A small-molecule ligand and the protein it binds are described below.
Small molecule (SMILES): C/C(=C/C=C/[C@@H](C)C(=O)O)[C@H]1CN[C@H](C(=O)O)[C@H]1CC(=O)O

Sequence of chain 1.D:
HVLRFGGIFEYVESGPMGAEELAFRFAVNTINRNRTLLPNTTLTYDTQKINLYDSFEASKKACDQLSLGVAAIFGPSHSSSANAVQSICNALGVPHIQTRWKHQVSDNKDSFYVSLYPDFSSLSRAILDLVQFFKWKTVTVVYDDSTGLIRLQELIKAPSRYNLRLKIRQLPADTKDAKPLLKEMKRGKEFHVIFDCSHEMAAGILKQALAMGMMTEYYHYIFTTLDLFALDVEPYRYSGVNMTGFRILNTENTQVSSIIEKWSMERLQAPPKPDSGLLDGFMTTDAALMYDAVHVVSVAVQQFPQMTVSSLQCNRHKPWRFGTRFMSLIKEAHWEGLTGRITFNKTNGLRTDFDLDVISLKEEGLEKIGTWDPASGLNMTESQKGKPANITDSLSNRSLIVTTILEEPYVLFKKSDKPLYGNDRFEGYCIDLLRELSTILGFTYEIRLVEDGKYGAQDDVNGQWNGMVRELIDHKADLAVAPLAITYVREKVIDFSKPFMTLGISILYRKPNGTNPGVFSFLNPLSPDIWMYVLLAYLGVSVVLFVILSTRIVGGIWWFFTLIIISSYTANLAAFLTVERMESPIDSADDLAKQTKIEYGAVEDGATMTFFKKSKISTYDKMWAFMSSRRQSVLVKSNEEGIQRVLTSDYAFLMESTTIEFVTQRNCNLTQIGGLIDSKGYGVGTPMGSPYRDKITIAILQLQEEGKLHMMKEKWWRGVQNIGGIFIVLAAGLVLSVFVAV

Binding-site contacts:
Ligand atom CAB contacts residue TYR455 of chain 1.D at 3.4 Å (hydrophobic).
Ligand atom O contacts residue PRO483 of chain 1.D at 3.0 Å (h-bond).
Ligand atom OE1 contacts residue VAL652 of chain 1.D at 3.5 Å.
Ligand atom CAS contacts residue GLU653 of chain 1.D at 3.7 Å.
Ligand atom CAA contacts residue VAL652 of chain 1.D at 3.8 Å (hydrophobic).
Ligand atom OAG contacts residue ASP654 of chain 1.D at 3.1 Å (salt-bridge).
Ligand atom CAQ contacts residue GLY456 of chain 1.D at 3.4 Å.
Ligand atom CAB contacts residue GLY456 of chain 1.D at 3.6 Å.
Ligand atom O contacts residue ALA485 of chain 1.D at 3.1 Å (h-bond).
Ligand atom CAQ contacts residue ASP654 of chain 1.D at 3.1 Å.
Ligand atom OAD contacts residue ALA457 of chain 1.D at 3.3 Å.
Ligand atom CAI contacts residue ASP654 of chain 1.D at 3.5 Å.
Ligand atom CAK contacts residue ARG490 of chain 1.D at 3.3 Å.
Ligand atom CAQ contacts residue ALA457 of chain 1.D at 3.7 Å (hydrophobic).
Ligand atom CAB contacts residue GLU653 of chain 1.D at 3.5 Å.
Ligand atom CAJ contacts residue GLU653 of chain 1.D at 3.3 Å.
Ligand atom OXT contacts residue PRO483 of chain 1.D at 3.1 Å (h-bond).
Ligand atom OAG contacts residue ALA457 of chain 1.D at 3.4 Å.
Ligand atom CAT contacts residue TYR455 of chain 1.D at 3.7 Å (hydrophobic).
Ligand atom CAK contacts residue TYR455 of chain 1.D at 3.6 Å (hydrophobic).
Ligand atom CAL contacts residue TYR455 of chain 1.D at 3.7 Å (hydrophobic).
Ligand atom CAI contacts residue TYR455 of chain 1.D at 3.5 Å (hydrophobic).
Ligand atom OE2 contacts residue ASP654 of chain 1.D at 3.4 Å (salt-bridge).
Ligand atom OE2 contacts residue THR657 of chain 1.D at 3.8 Å.
Ligand atom OAD contacts residue ARG490 of chain 1.D at 3.8 Å.
Ligand atom O contacts residue LEU484 of chain 1.D at 3.5 Å.
Ligand atom CAB contacts residue LYS454 of chain 1.D at 3.7 Å.
Ligand atom C contacts residue PRO483 of chain 1.D at 3.2 Å (hydrophobic).
Ligand atom OAD contacts residue ASP654 of chain 1.D at 3.3 Å (salt-bridge).
Ligand atom CAJ contacts residue TYR455 of chain 1.D at 3.7 Å (hydrophobic).
Ligand atom CD contacts residue THR657 of chain 1.D at 3.4 Å.
Ligand atom OE2 contacts residue VAL652 of chain 1.D at 3.7 Å.
Ligand atom OAD contacts residue GLY456 of chain 1.D at 3.0 Å (h-bond).
Ligand atom OE1 contacts residue THR657 of chain 1.D at 3.0 Å (h-bond).
Ligand atom CAS contacts residue ASP654 of chain 1.D at 3.3 Å.
Ligand atom OE2 contacts residue GLU653 of chain 1.D at 3.3 Å (salt-bridge).
Ligand atom CAA contacts residue GLU653 of chain 1.D at 3.6 Å.
Ligand atom OAG contacts residue GLY456 of chain 1.D at 3.6 Å.
Ligand atom CAK contacts residue ASP654 of chain 1.D at 3.3 Å.
Ligand atom OAG contacts residue LYS454 of chain 1.D at 2.9 Å (salt-bridge).